This protein binds this small molecule.
Small molecule (SMILES): CN(CC#Cc1nc2c(N)ncnc2[nH]1)C[C@H]1O[C@@H](n2cnc3c(N)ncnc32)[C@H](O)[C@@H]1O

Sequence of chain 4.A:
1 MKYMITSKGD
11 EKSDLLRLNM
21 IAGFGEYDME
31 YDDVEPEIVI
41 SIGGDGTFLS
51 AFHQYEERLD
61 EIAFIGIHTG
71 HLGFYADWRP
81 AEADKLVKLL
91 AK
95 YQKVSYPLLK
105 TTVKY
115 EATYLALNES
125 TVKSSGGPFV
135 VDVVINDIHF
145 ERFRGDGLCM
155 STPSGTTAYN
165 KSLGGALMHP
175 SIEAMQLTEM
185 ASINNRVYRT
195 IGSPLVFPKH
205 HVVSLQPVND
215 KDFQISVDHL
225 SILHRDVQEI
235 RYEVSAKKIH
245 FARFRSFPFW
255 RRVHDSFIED

Sequence of chain 1.A:
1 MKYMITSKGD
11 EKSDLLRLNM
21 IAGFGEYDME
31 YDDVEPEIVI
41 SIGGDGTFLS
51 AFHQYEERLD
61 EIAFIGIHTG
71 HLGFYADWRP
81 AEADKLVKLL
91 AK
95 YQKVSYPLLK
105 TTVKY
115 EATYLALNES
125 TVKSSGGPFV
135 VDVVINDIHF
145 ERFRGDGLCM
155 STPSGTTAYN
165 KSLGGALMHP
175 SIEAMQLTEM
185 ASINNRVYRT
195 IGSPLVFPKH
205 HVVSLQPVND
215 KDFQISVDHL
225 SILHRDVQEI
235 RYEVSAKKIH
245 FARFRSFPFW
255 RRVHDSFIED

Binding-site contacts:
Ligand atom NBB contacts residue ALA162 of chain 1.A at 3.8 Å.
Ligand atom N6 contacts residue ASP150 of chain 4.A at 2.9 Å (salt-bridge).
Ligand atom C2 contacts residue SER166 of chain 1.A at 3.1 Å.
Ligand atom NBB contacts residue ASN122 of chain 1.A at 3.1 Å (h-bond).
Ligand atom CAY contacts residue THR161 of chain 1.A at 3.5 Å.
Ligand atom CAQ contacts residue LEU49 of chain 1.A at 3.7 Å (hydrophobic).
Ligand atom N6 contacts residue ALA185 of chain 4.A at 3.1 Å (h-bond).
Ligand atom CAW contacts residue THR161 of chain 1.A at 3.3 Å.
Ligand atom OBG contacts residue GLU123 of chain 1.A at 2.6 Å (salt-bridge).
Ligand atom CBD contacts residue GLU123 of chain 1.A at 3.3 Å.
Ligand atom NBB contacts residue TYR75 of chain 1.A at 3.6 Å.
Ligand atom CBF contacts residue GLU123 of chain 1.A at 3.4 Å.
Ligand atom CAP contacts residue LEU49 of chain 1.A at 3.7 Å (hydrophobic).
Ligand atom NAX contacts residue PHE74 of chain 1.A at 3.5 Å.
Ligand atom N3 contacts residue TYR163 of chain 1.A at 3.5 Å (h-bond).
Ligand atom CAZ contacts residue ALA162 of chain 1.A at 3.5 Å (hydrophobic).
Ligand atom N1 contacts residue SER166 of chain 1.A at 3.1 Å (h-bond).
Ligand atom N6 contacts residue TYR163 of chain 1.A at 3.6 Å.
Ligand atom NBB contacts residue THR161 of chain 1.A at 3.6 Å (h-bond).
Ligand atom OBG contacts residue TYR163 of chain 1.A at 3.3 Å (h-bond).
Ligand atom N1 contacts residue ILE187 of chain 4.A at 3.4 Å.
Ligand atom C6 contacts residue TYR163 of chain 1.A at 3.6 Å (hydrophobic).
Ligand atom CAU contacts residue ASP45 of chain 1.A at 3.8 Å.
Ligand atom CAY contacts residue ALA162 of chain 1.A at 3.5 Å (hydrophobic).
Ligand atom C2 contacts residue TYR163 of chain 1.A at 3.8 Å (hydrophobic).
Ligand atom N1 contacts residue ALA185 of chain 4.A at 3.8 Å.
Ligand atom CAP contacts residue GLY46 of chain 1.A at 3.6 Å.
Ligand atom CAR contacts residue ASN122 of chain 1.A at 3.8 Å.
Ligand atom OBE contacts residue GLU123 of chain 1.A at 2.7 Å (salt-bridge).
Ligand atom CAW contacts residue PHE74 of chain 1.A at 3.3 Å (hydrophobic).
Ligand atom C2 contacts residue ILE187 of chain 4.A at 3.5 Å (hydrophobic).
Ligand atom NBA contacts residue ASN122 of chain 1.A at 2.9 Å (h-bond).
Ligand atom N7 contacts residue TYR163 of chain 1.A at 3.8 Å.
Ligand atom OBE contacts residue ASN122 of chain 1.A at 3.3 Å (h-bond).
Ligand atom NAX contacts residue THR161 of chain 1.A at 2.6 Å (h-bond).
Ligand atom OBG contacts residue ALA162 of chain 1.A at 3.3 Å.
Ligand atom NBB contacts residue SER158 of chain 1.A at 3.1 Å (h-bond).
Ligand atom C5 contacts residue TYR163 of chain 1.A at 3.7 Å (hydrophobic).
Ligand atom NBA contacts residue ALA162 of chain 1.A at 3.8 Å.
Ligand atom CAS contacts residue ASN122 of chain 1.A at 3.7 Å.